The protein below binds the small molecule below.
Small molecule (SMILES): O=C([O-])C(=O)[O-]

Sequence of chain 1.A:
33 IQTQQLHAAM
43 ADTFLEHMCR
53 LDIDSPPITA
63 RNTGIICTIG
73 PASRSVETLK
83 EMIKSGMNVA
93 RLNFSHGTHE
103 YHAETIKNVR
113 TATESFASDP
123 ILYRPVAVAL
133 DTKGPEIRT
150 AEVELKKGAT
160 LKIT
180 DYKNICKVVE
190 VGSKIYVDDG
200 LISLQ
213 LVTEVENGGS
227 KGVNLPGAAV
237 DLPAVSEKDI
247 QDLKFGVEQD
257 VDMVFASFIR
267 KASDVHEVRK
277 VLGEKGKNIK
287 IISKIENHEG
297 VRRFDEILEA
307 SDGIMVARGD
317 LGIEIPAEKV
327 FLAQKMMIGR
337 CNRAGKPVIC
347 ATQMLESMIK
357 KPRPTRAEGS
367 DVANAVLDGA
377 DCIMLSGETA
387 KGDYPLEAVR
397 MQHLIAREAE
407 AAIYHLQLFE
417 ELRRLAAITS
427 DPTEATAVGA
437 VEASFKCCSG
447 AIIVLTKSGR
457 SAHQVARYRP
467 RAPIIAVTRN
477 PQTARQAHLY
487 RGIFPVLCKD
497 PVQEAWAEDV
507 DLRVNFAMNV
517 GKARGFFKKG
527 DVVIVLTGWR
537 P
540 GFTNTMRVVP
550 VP

Binding-site contacts:
Ligand atom C1 contacts residue THR348 of chain 1.A at 3.6 Å.
Ligand atom O2 contacts residue LYS290 of chain 1.A at 2.9 Å (salt-bridge).
Ligand atom O1 contacts residue GLY315 of chain 1.A at 3.6 Å.
Ligand atom O1 contacts residue GLU292 of chain 1.A at 3.0 Å (salt-bridge).
Ligand atom O1 contacts residue MG1 of chain 1.K at 2.2 Å.
Ligand atom C1 contacts residue ARG314 of chain 1.A at 4.3 Å.
Ligand atom C1 contacts residue ASP316 of chain 1.A at 3.7 Å.
Ligand atom O4 contacts residue THR348 of chain 1.A at 3.6 Å.
Ligand atom O4 contacts residue ARG93 of chain 1.A at 4.1 Å.
Ligand atom O4 contacts residue MET311 of chain 1.A at 4.0 Å.
Ligand atom C1 contacts residue GLU292 of chain 1.A at 3.6 Å.
Ligand atom C1 contacts residue ALA313 of chain 1.A at 3.4 Å (hydrophobic).
Ligand atom O1 contacts residue ASP316 of chain 1.A at 2.7 Å (salt-bridge).
Ligand atom O3 contacts residue ALA313 of chain 1.A at 3.2 Å.
Ligand atom O3 contacts residue ARG314 of chain 1.A at 3.4 Å (salt-bridge).
Ligand atom O3 contacts residue THR348 of chain 1.A at 2.5 Å (h-bond).
Ligand atom O4 contacts residue MG1 of chain 1.K at 4.0 Å.
Ligand atom O4 contacts residue MET380 of chain 1.A at 4.3 Å.
Ligand atom O2 contacts residue ALA313 of chain 1.A at 4.2 Å.
Ligand atom C2 contacts residue LYS290 of chain 1.A at 3.6 Å.
Ligand atom C1 contacts residue MG1 of chain 1.K at 2.9 Å.
Ligand atom C2 contacts residue THR348 of chain 1.A at 4.1 Å.
Ligand atom O3 contacts residue MG1 of chain 1.K at 4.1 Å.
Ligand atom C2 contacts residue MG1 of chain 1.K at 2.7 Å.
Ligand atom C2 contacts residue ALA313 of chain 1.A at 3.6 Å (hydrophobic).
Ligand atom O4 contacts residue LYS290 of chain 1.A at 3.7 Å.
Ligand atom C2 contacts residue GLU292 of chain 1.A at 3.6 Å.
Ligand atom O3 contacts residue GLY315 of chain 1.A at 2.9 Å (h-bond).
Ligand atom O3 contacts residue ASP316 of chain 1.A at 3.9 Å.
Ligand atom O1 contacts residue ALA313 of chain 1.A at 3.8 Å.
Ligand atom O2 contacts residue MG1 of chain 1.K at 1.9 Å.
Ligand atom C1 contacts residue GLY315 of chain 1.A at 3.7 Å.
Ligand atom O2 contacts residue GLU292 of chain 1.A at 3.1 Å (salt-bridge).
Ligand atom O2 contacts residue ASP316 of chain 1.A at 3.9 Å.
Ligand atom O4 contacts residue ALA313 of chain 1.A at 3.9 Å.